Sequence of chain 1.A:
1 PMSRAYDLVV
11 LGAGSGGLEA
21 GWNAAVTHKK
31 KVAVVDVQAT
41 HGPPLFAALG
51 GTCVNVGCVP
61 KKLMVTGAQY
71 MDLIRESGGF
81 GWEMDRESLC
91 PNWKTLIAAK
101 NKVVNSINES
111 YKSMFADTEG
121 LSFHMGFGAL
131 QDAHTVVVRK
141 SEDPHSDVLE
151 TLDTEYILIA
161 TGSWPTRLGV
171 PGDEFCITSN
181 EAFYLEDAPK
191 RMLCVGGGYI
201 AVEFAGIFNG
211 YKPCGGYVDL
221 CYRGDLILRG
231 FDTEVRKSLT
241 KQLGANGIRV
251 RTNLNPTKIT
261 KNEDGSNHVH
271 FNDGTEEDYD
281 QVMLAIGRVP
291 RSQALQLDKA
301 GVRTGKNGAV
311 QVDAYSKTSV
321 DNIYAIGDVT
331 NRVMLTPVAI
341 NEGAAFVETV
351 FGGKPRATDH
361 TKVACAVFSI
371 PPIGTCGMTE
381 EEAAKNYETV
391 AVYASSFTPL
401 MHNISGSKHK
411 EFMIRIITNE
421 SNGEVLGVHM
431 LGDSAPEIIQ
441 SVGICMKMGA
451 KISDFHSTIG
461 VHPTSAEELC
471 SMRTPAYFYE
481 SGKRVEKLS

Sequence of chain 2.A:
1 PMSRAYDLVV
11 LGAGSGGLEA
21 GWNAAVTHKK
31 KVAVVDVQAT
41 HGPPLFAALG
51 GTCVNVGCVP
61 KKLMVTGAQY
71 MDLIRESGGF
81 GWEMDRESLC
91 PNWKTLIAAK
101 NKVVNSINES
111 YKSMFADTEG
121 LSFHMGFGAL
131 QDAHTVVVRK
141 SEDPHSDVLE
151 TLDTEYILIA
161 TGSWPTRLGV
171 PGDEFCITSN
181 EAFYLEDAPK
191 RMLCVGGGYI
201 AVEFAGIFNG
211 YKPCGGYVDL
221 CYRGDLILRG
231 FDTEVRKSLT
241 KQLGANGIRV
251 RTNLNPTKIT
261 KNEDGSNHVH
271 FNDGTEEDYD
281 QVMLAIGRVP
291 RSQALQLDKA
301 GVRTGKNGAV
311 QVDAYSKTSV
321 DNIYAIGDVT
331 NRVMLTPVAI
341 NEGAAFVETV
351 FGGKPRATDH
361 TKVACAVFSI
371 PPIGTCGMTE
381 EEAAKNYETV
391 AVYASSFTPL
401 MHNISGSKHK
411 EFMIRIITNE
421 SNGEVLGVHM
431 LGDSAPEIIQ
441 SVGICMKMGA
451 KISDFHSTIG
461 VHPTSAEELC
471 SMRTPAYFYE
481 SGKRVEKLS

This protein binds this small molecule.
Small molecule (SMILES): C[n+]1nn(-c2ccc(-c3nc(CCc4ccccc4)cs3)c(OCCC3CCNCC3)c2)cc1CCCCN

Binding-site contacts:
Ligand atom CBF contacts residue MET114 of chain 1.A at 4.0 Å (hydrophobic).
Ligand atom CAJ contacts residue SER110 of chain 1.A at 3.4 Å.
Ligand atom CAL contacts residue MET114 of chain 1.A at 3.8 Å (hydrophobic).
Ligand atom C11 contacts residue MET114 of chain 1.A at 3.6 Å (hydrophobic).
Ligand atom C09 contacts residue GLU19 of chain 1.A at 3.3 Å.
Ligand atom C06 contacts residue THR118 of chain 1.A at 3.7 Å.
Ligand atom C04 contacts residue TRP22 of chain 1.A at 3.6 Å (hydrophobic).
Ligand atom CAK contacts residue SER110 of chain 1.A at 4.1 Å.
Ligand atom OBA contacts residue MET114 of chain 1.A at 4.1 Å.
Ligand atom C07 contacts residue TRP22 of chain 1.A at 4.0 Å (hydrophobic).
Ligand atom CAG contacts residue SER106 of chain 1.A at 3.5 Å.
Ligand atom SBB contacts residue TYR111 of chain 1.A at 4.1 Å.
Ligand atom NAX contacts residue SER110 of chain 1.A at 2.8 Å (h-bond).
Ligand atom C01 contacts residue TRP22 of chain 1.A at 3.7 Å (hydrophobic).
Ligand atom CBI contacts residue SER110 of chain 1.A at 4.1 Å.
Ligand atom CAU contacts residue ILE107 of chain 1.A at 4.1 Å (hydrophobic).
Ligand atom N03 contacts residue ASP117 of chain 1.A at 3.6 Å.
Ligand atom N05 contacts residue GLU19 of chain 1.A at 4.0 Å.
Ligand atom C08 contacts residue GLU19 of chain 1.A at 4.1 Å.
Ligand atom CAG contacts residue ILE107 of chain 1.A at 3.4 Å (hydrophobic).
Ligand atom C10 contacts residue ASP117 of chain 1.A at 3.0 Å.
Ligand atom C08 contacts residue TRP22 of chain 1.A at 3.9 Å (hydrophobic).
Ligand atom CAE contacts residue SER106 of chain 1.A at 2.8 Å.
Ligand atom C12 contacts residue MET114 of chain 1.A at 3.8 Å (hydrophobic).
Ligand atom CAG contacts residue LEU400 of chain 2.A at 3.8 Å (hydrophobic).
Ligand atom CAD contacts residue ASN403 of chain 2.A at 4.1 Å.
Ligand atom CAU contacts residue SER110 of chain 1.A at 2.4 Å.
Ligand atom CAL contacts residue TRP22 of chain 1.A at 4.1 Å (hydrophobic).
Ligand atom CBH contacts residue MET114 of chain 1.A at 4.0 Å (hydrophobic).
Ligand atom CAT contacts residue SER110 of chain 1.A at 3.9 Å.
Ligand atom CAI contacts residue SER110 of chain 1.A at 4.1 Å.
Ligand atom CBJ contacts residue SER110 of chain 1.A at 4.0 Å.
Ligand atom CAI contacts residue MET114 of chain 1.A at 4.0 Å (hydrophobic).
Ligand atom N04 contacts residue VAL26 of chain 1.A at 3.9 Å.
Ligand atom CBE contacts residue SER110 of chain 1.A at 2.9 Å.
Ligand atom CAE contacts residue LEU400 of chain 2.A at 3.7 Å (hydrophobic).
Ligand atom C04 contacts residue THR118 of chain 1.A at 4.1 Å.
Ligand atom CAD contacts residue SER106 of chain 1.A at 3.6 Å.
Ligand atom C09 contacts residue TRP22 of chain 1.A at 3.8 Å (hydrophobic).
Ligand atom N01 contacts residue ASP117 of chain 1.A at 3.6 Å.